A small-molecule ligand and the protein it binds are described below.
Small molecule (SMILES): C[C@H](N)C(=O)N[C@@H](C)C(=O)N[C@H](C(=O)N[C@@H](C)C(=O)N[C@@H](COP(=O)(O)O)C(=O)N[C@@H](CC(N)=O)C(=O)N1CCC[C@H]1C(=O)N[C@H](C=O)CCCCN)[C@@H](C)O

Sequence of chain 1.A:
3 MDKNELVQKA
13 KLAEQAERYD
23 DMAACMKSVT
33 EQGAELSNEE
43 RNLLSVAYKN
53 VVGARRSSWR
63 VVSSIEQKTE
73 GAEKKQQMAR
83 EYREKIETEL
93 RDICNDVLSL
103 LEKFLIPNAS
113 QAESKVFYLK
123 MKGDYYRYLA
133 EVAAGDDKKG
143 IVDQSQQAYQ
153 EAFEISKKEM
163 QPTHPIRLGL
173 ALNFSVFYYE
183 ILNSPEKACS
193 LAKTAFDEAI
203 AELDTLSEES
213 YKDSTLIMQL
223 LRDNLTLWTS

Binding-site contacts:
Ligand atom C contacts residue LEU229 of chain 1.A at 3.5 Å (hydrophobic).
Ligand atom O3P contacts residue ARG129 of chain 1.A at 2.8 Å (salt-bridge).
Ligand atom N contacts residue LEU229 of chain 1.A at 3.4 Å.
Ligand atom N contacts residue LEU174 of chain 1.A at 3.5 Å.
Ligand atom OD1 contacts residue ILE219 of chain 1.A at 3.6 Å.
Ligand atom O contacts residue LEU174 of chain 1.A at 3.8 Å.
Ligand atom C contacts residue LEU174 of chain 1.A at 3.6 Å (hydrophobic).
Ligand atom O1P contacts residue TYR130 of chain 1.A at 2.5 Å (h-bond).
Ligand atom CG contacts residue LYS51 of chain 1.A at 3.7 Å.
Ligand atom O2P contacts residue TYR130 of chain 1.A at 3.8 Å.
Ligand atom CA contacts residue ASN226 of chain 1.A at 3.7 Å.
Ligand atom CB contacts residue ASN175 of chain 1.A at 3.4 Å.
Ligand atom CA contacts residue ASN175 of chain 1.A at 3.6 Å.
Ligand atom P contacts residue ARG58 of chain 1.A at 3.7 Å.
Ligand atom CB contacts residue GLU182 of chain 1.A at 3.2 Å.
Ligand atom O contacts residue LYS51 of chain 1.A at 3.0 Å (salt-bridge).
Ligand atom OG1 contacts residue TRP230 of chain 1.A at 3.0 Å (h-bond).
Ligand atom O contacts residue ASN226 of chain 1.A at 2.9 Å (h-bond).
Ligand atom O3P contacts residue ARG58 of chain 1.A at 2.8 Å (salt-bridge).
Ligand atom CD contacts residue LYS51 of chain 1.A at 3.5 Å.
Ligand atom P contacts residue TYR130 of chain 1.A at 3.7 Å.
Ligand atom N contacts residue ASN175 of chain 1.A at 2.7 Å (h-bond).
Ligand atom CE contacts residue SER47 of chain 1.A at 3.3 Å.
Ligand atom O1P contacts residue ARG129 of chain 1.A at 2.9 Å (salt-bridge).
Ligand atom OG1 contacts residue GLU182 of chain 1.A at 3.7 Å.
Ligand atom CG2 contacts residue TRP230 of chain 1.A at 3.5 Å (hydrophobic).
Ligand atom CB contacts residue ASN175 of chain 1.A at 3.3 Å.
Ligand atom CD contacts residue LEU222 of chain 1.A at 3.5 Å (hydrophobic).
Ligand atom CG2 contacts residue GLU182 of chain 1.A at 3.4 Å.
Ligand atom C contacts residue ASN226 of chain 1.A at 3.8 Å.
Ligand atom O contacts residue LEU174 of chain 1.A at 3.7 Å.
Ligand atom CG contacts residue LEU222 of chain 1.A at 3.7 Å (hydrophobic).
Ligand atom OG1 contacts residue LEU229 of chain 1.A at 3.8 Å.
Ligand atom C contacts residue ASN175 of chain 1.A at 3.5 Å.
Ligand atom O contacts residue VAL178 of chain 1.A at 3.4 Å.
Ligand atom CA contacts residue LEU174 of chain 1.A at 3.6 Å (hydrophobic).
Ligand atom N contacts residue ASN226 of chain 1.A at 3.0 Å (h-bond).
Ligand atom CB contacts residue LYS51 of chain 1.A at 3.6 Å.
Ligand atom CA contacts residue ASN175 of chain 1.A at 3.5 Å.
Ligand atom O2P contacts residue ARG58 of chain 1.A at 2.6 Å (salt-bridge).